Sequence of chain 2.E:
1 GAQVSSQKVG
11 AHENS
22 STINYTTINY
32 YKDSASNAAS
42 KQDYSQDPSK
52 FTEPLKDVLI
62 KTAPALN

Binding-site contacts:
Ligand atom N contacts residue ALA2 of chain 2.E at 4.3 Å.
Ligand atom C contacts residue ALA2 of chain 2.E at 4.3 Å (hydrophobic).
Ligand atom CG2 contacts residue VAL4 of chain 2.E at 3.8 Å (hydrophobic).
Ligand atom OE1 contacts residue SER5 of chain 2.E at 4.2 Å.
Ligand atom CA contacts residue ALA2 of chain 2.E at 3.0 Å (hydrophobic).
Ligand atom CA contacts residue VAL4 of chain 2.E at 4.0 Å (hydrophobic).
Ligand atom O contacts residue GLN3 of chain 2.E at 3.4 Å (h-bond).
Ligand atom O contacts residue VAL4 of chain 2.E at 4.0 Å.
Ligand atom CB contacts residue GLN3 of chain 2.E at 3.8 Å.
Ligand atom CD contacts residue VAL4 of chain 2.E at 3.8 Å (hydrophobic).
Ligand atom CG1 contacts residue GLN3 of chain 2.E at 3.1 Å.
Ligand atom CA contacts residue ALA2 of chain 2.E at 3.9 Å (hydrophobic).
Ligand atom CB contacts residue VAL4 of chain 2.E at 3.9 Å (hydrophobic).
Ligand atom N contacts residue ALA2 of chain 2.E at 2.8 Å (h-bond).
Ligand atom C contacts residue VAL4 of chain 2.E at 3.4 Å (hydrophobic).
Ligand atom N contacts residue GLY1 of chain 2.E at 4.3 Å.
Ligand atom CG2 contacts residue ALA2 of chain 2.E at 3.9 Å (hydrophobic).
Ligand atom N contacts residue VAL4 of chain 2.E at 2.8 Å (h-bond).
Ligand atom C contacts residue ALA2 of chain 2.E at 3.3 Å (hydrophobic).
Ligand atom OG contacts residue GLN3 of chain 2.E at 3.0 Å (h-bond).
Ligand atom OE2 contacts residue VAL4 of chain 2.E at 4.1 Å.
Ligand atom CG2 contacts residue GLN3 of chain 2.E at 3.3 Å.
Ligand atom OG contacts residue ALA2 of chain 2.E at 3.9 Å.
Ligand atom CB contacts residue GLN3 of chain 2.E at 4.1 Å.
Ligand atom O contacts residue SER6 of chain 2.E at 4.1 Å.
Ligand atom N contacts residue VAL4 of chain 2.E at 4.1 Å.
Ligand atom O contacts residue ALA2 of chain 2.E at 4.0 Å.
Ligand atom CB contacts residue ALA2 of chain 2.E at 3.5 Å (hydrophobic).
Ligand atom CD1 contacts residue VAL4 of chain 2.E at 3.9 Å (hydrophobic).
Ligand atom C contacts residue VAL4 of chain 2.E at 3.8 Å (hydrophobic).
Ligand atom CG2 contacts residue SER5 of chain 2.E at 3.1 Å.
Ligand atom CG contacts residue VAL4 of chain 2.E at 4.2 Å (hydrophobic).
Ligand atom N contacts residue GLN3 of chain 2.E at 4.3 Å.
Ligand atom CB contacts residue VAL4 of chain 2.E at 4.3 Å (hydrophobic).
Ligand atom OE1 contacts residue VAL4 of chain 2.E at 3.6 Å (h-bond).
Ligand atom OE2 contacts residue ASN25 of chain 2.E at 3.4 Å (h-bond).
Ligand atom CA contacts residue VAL4 of chain 2.E at 3.0 Å (hydrophobic).
Ligand atom O contacts residue VAL4 of chain 2.E at 3.0 Å (h-bond).
Ligand atom C contacts residue GLN3 of chain 2.E at 4.3 Å.
Ligand atom O contacts residue SER5 of chain 2.E at 3.8 Å.

This small molecule binds to this protein.
Small molecule (SMILES): CC[C@H](C)[C@H](N)C(=O)N[C@@H](CO)C(=O)N[C@@H](CCC(=O)O)C(=O)N[C@H](C=O)C(C)C